Sequence of chain 1.B:
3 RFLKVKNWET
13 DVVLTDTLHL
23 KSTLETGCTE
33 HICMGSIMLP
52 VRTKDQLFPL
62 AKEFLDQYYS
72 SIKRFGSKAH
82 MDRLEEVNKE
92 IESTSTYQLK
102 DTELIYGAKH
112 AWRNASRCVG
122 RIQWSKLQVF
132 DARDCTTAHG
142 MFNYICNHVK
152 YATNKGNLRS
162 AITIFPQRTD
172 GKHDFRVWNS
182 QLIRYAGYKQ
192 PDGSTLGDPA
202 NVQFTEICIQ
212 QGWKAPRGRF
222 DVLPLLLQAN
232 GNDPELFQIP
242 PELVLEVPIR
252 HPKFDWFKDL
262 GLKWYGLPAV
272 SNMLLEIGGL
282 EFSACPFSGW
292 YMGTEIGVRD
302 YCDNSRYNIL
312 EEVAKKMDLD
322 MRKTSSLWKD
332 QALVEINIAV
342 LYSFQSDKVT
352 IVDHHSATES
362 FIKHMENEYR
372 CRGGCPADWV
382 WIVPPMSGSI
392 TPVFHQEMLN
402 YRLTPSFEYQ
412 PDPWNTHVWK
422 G

This small molecule binds to this protein.
Small molecule (SMILES): Nc1cccc(CNCCOc2cccc(OCc3ccc4ccc(N)nc4c3)c2)n1

Binding-site contacts:
Ligand atom C16 contacts residue HEM1 of chain 1.C at 3.8 Å.
Ligand atom N26 contacts residue PRO269 of chain 1.A at 3.6 Å.
Ligand atom C24 contacts residue TRP291 of chain 1.A at 3.8 Å (hydrophobic).
Ligand atom N08 contacts residue MET40 of chain 1.A at 3.6 Å.
Ligand atom N26 contacts residue HEM1 of chain 1.C at 3.8 Å.
Ligand atom O17 contacts residue VAL271 of chain 1.A at 3.8 Å.
Ligand atom C24 contacts residue HEM1 of chain 1.C at 3.2 Å.
Ligand atom C25 contacts residue HEM1 of chain 1.C at 3.6 Å.
Ligand atom C23 contacts residue HEM1 of chain 1.C at 3.2 Å.
Ligand atom C19 contacts residue HEM1 of chain 1.C at 3.6 Å.
Ligand atom C18 contacts residue HEM1 of chain 1.C at 3.6 Å.
Ligand atom C25 contacts residue GLU296 of chain 1.A at 3.4 Å.
Ligand atom C09 contacts residue MET40 of chain 1.A at 3.8 Å (hydrophobic).
Ligand atom C29 contacts residue GLU296 of chain 1.A at 3.8 Å.
Ligand atom N26 contacts residue GLU296 of chain 1.A at 2.6 Å (salt-bridge).
Ligand atom C15 contacts residue HEM1 of chain 1.C at 3.2 Å.
Ligand atom C20 contacts residue PHE288 of chain 1.A at 3.6 Å (hydrophobic).
Ligand atom O11 contacts residue H4B1 of chain 1.D at 3.7 Å.
Ligand atom O11 contacts residue HEM1 of chain 1.C at 3.8 Å.
Ligand atom C20 contacts residue HEM1 of chain 1.C at 3.2 Å.
Ligand atom N27 contacts residue GLU296 of chain 1.A at 2.6 Å (salt-bridge).
Ligand atom C13 contacts residue TRP382 of chain 1.A at 3.7 Å (hydrophobic).
Ligand atom C22 contacts residue HEM1 of chain 1.C at 3.5 Å.
Ligand atom N26 contacts residue TRP291 of chain 1.A at 2.9 Å (h-bond).
Ligand atom C28 contacts residue HEM1 of chain 1.C at 3.7 Å.
Ligand atom C09 contacts residue H4B1 of chain 1.D at 3.2 Å.
Ligand atom C21 contacts residue VAL271 of chain 1.A at 3.8 Å (hydrophobic).
Ligand atom C30 contacts residue HEM1 of chain 1.C at 3.1 Å.
Ligand atom C25 contacts residue TRP291 of chain 1.A at 3.8 Å (hydrophobic).
Ligand atom C21 contacts residue HEM1 of chain 1.C at 3.1 Å.
Ligand atom C21 contacts residue PHE288 of chain 1.A at 3.3 Å (hydrophobic).
Ligand atom C19 contacts residue VAL271 of chain 1.A at 3.5 Å (hydrophobic).
Ligand atom C14 contacts residue TYR410 of chain 1.A at 3.5 Å (hydrophobic).
Ligand atom N27 contacts residue HEM1 of chain 1.C at 3.7 Å.
Ligand atom N26 contacts residue TYR292 of chain 1.A at 3.6 Å.
Ligand atom C20 contacts residue VAL271 of chain 1.A at 3.4 Å (hydrophobic).
Ligand atom C29 contacts residue HEM1 of chain 1.C at 3.6 Å.
Ligand atom C28 contacts residue GLU296 of chain 1.A at 3.6 Å.
Ligand atom C12 contacts residue HEM1 of chain 1.C at 3.7 Å.
Ligand atom C14 contacts residue HEM1 of chain 1.C at 3.1 Å.

Sequence of chain 1.A:
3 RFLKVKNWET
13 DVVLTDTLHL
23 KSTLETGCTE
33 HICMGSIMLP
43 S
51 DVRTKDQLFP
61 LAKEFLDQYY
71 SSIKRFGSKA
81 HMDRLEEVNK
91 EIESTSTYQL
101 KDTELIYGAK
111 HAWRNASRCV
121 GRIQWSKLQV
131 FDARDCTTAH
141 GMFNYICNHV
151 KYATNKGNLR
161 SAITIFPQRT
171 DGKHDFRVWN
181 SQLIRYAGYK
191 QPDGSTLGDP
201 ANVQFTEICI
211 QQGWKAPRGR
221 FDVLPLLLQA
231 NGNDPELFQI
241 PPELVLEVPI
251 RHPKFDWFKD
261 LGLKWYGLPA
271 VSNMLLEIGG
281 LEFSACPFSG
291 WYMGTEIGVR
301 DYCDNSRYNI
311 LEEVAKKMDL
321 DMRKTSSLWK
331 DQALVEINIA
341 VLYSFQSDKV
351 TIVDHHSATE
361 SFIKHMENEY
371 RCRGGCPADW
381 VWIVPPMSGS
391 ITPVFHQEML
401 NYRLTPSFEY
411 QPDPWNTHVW